Binding-site contacts:
Ligand atom C25 contacts residue GLU39 of chain 1.A at 3.6 Å.
Ligand atom C1 contacts residue VAL35 of chain 1.A at 3.8 Å (hydrophobic).
Ligand atom N1 contacts residue TYR85 of chain 1.A at 3.7 Å.
Ligand atom N contacts residue ASN86 of chain 1.A at 3.8 Å.
Ligand atom C18 contacts residue VAL30 of chain 1.A at 3.5 Å (hydrophobic).
Ligand atom N4 contacts residue ASN86 of chain 1.A at 3.0 Å (h-bond).
Ligand atom C14 contacts residue ASP90 of chain 1.A at 3.1 Å.
Ligand atom N1 contacts residue ILE96 of chain 1.A at 3.7 Å.
Ligand atom N1 contacts residue ASN86 of chain 1.A at 3.1 Å (h-bond).
Ligand atom N3 contacts residue VAL30 of chain 1.A at 3.7 Å.
Ligand atom N contacts residue ILE96 of chain 1.A at 3.8 Å.
Ligand atom C20 contacts residue ARG29 of chain 1.A at 3.3 Å.
Ligand atom C26 contacts residue VAL40 of chain 1.A at 3.7 Å (hydrophobic).
Ligand atom N7 contacts residue GLU39 of chain 1.A at 2.8 Å (salt-bridge).
Ligand atom C14 contacts residue ASP93 of chain 1.A at 3.7 Å.
Ligand atom C2 contacts residue ILE96 of chain 1.A at 3.8 Å (hydrophobic).
Ligand atom N4 contacts residue TYR85 of chain 1.A at 3.8 Å.
Ligand atom C15 contacts residue VAL30 of chain 1.A at 3.6 Å (hydrophobic).
Ligand atom C10 contacts residue ASN86 of chain 1.A at 3.3 Å.
Ligand atom C21 contacts residue ARG29 of chain 1.A at 3.6 Å.
Ligand atom C26 contacts residue GLU39 of chain 1.A at 3.6 Å.
Ligand atom O1 contacts residue GLU39 of chain 1.A at 3.6 Å (salt-bridge).
Ligand atom C contacts residue VAL30 of chain 1.A at 3.5 Å (hydrophobic).
Ligand atom C19 contacts residue VAL30 of chain 1.A at 3.3 Å (hydrophobic).
Ligand atom C24 contacts residue VAL30 of chain 1.A at 3.9 Å (hydrophobic).
Ligand atom C contacts residue VAL35 of chain 1.A at 3.5 Å (hydrophobic).
Ligand atom C contacts residue PHE31 of chain 1.A at 3.7 Å (hydrophobic).
Ligand atom C23 contacts residue VAL30 of chain 1.A at 3.9 Å (hydrophobic).
Ligand atom O1 contacts residue VAL40 of chain 1.A at 3.5 Å.
Ligand atom O contacts residue VAL30 of chain 1.A at 3.4 Å.
Ligand atom C17 contacts residue VAL30 of chain 1.A at 3.4 Å (hydrophobic).
Ligand atom C13 contacts residue ASP93 of chain 1.A at 3.7 Å.
Ligand atom C14 contacts residue GLY92 of chain 1.A at 3.4 Å.
Ligand atom C10 contacts residue ASP93 of chain 1.A at 3.9 Å.
Ligand atom C22 contacts residue ARG29 of chain 1.A at 3.5 Å.
Ligand atom C19 contacts residue LYS33 of chain 1.A at 3.9 Å.
Ligand atom C6 contacts residue ASN86 of chain 1.A at 3.7 Å.
Ligand atom O1 contacts residue VAL35 of chain 1.A at 3.6 Å.
Ligand atom C9 contacts residue ASP93 of chain 1.A at 3.9 Å.
Ligand atom O1 contacts residue ASP36 of chain 1.A at 2.8 Å (salt-bridge).

Sequence of chain 1.A:
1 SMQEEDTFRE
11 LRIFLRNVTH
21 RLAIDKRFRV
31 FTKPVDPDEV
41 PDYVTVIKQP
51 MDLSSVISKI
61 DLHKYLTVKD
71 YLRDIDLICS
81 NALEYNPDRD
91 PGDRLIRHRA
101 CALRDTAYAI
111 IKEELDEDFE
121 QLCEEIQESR

A small-molecule ligand and the protein it binds are described below.
Small molecule (SMILES): Cc1nnc2c(NC3CCN(CC(C)(C)F)CC3)cc(C(=O)N3[C@@H]4c5ccccc5C[C@H]3C(=O)N[C@@H]4C(C)C)nn12